Sequence of chain 1.A:
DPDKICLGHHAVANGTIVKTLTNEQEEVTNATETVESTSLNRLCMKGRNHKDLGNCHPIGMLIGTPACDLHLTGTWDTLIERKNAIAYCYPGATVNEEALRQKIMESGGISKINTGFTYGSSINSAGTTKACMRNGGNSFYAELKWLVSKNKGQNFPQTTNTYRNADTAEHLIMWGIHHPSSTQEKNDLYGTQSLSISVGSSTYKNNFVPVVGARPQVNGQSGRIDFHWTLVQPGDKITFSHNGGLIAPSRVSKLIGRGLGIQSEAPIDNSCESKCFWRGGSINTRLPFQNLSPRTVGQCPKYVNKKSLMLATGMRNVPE

Sequence of chain 1.G:
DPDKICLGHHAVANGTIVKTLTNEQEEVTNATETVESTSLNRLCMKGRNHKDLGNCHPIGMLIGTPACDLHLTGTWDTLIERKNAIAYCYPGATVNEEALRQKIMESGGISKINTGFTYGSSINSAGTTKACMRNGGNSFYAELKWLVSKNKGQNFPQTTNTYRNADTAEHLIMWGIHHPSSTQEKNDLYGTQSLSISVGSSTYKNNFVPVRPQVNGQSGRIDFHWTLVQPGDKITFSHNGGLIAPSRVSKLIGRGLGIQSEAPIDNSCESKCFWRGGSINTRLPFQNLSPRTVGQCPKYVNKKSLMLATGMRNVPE

Binding-site contacts:
Ligand atom C5 contacts residue ARG295 of chain 1.G at 4.3 Å.
Ligand atom C7 contacts residue GLU106 of chain 1.A at 4.3 Å.
Ligand atom O7 contacts residue ASN79 of chain 1.H at 3.0 Å (h-bond).
Ligand atom C4 contacts residue ASN82 of chain 1.H at 4.2 Å.
Ligand atom O7 contacts residue ASN82 of chain 1.H at 3.9 Å.
Ligand atom C2 contacts residue ASN82 of chain 1.H at 2.5 Å.
Ligand atom C7 contacts residue ARG295 of chain 1.G at 4.5 Å.
Ligand atom N2 contacts residue CA1 of chain 1.Q at 4.1 Å.
Ligand atom C8 contacts residue ASN79 of chain 1.H at 3.7 Å.
Ligand atom C7 contacts residue CA1 of chain 1.Q at 3.4 Å.
Ligand atom C5 contacts residue ASN82 of chain 1.H at 3.6 Å.
Ligand atom O5 contacts residue ASN82 of chain 1.H at 2.3 Å (h-bond).
Ligand atom N2 contacts residue ASN82 of chain 1.H at 3.0 Å (h-bond).
Ligand atom O7 contacts residue CA1 of chain 1.Q at 2.3 Å.
Ligand atom C7 contacts residue GLY78 of chain 1.H at 4.5 Å.
Ligand atom C3 contacts residue ASN82 of chain 1.H at 3.8 Å.
Ligand atom C2 contacts residue CA1 of chain 1.Q at 4.1 Å.
Ligand atom N2 contacts residue ASN79 of chain 1.H at 4.5 Å.
Ligand atom C7 contacts residue ASN79 of chain 1.H at 3.5 Å.
Ligand atom O7 contacts residue ARG295 of chain 1.G at 4.0 Å.
Ligand atom C1 contacts residue ASN82 of chain 1.H at 1.4 Å.
Ligand atom C7 contacts residue ASN82 of chain 1.H at 3.7 Å.
Ligand atom O7 contacts residue HIS75 of chain 1.H at 3.8 Å.
Ligand atom C7 contacts residue HIS75 of chain 1.H at 4.1 Å.
Ligand atom C8 contacts residue GLY78 of chain 1.H at 3.9 Å.
Ligand atom O7 contacts residue GLU106 of chain 1.A at 3.1 Å (salt-bridge).
Ligand atom C8 contacts residue CA1 of chain 1.Q at 4.4 Å.
Ligand atom C8 contacts residue HIS75 of chain 1.H at 3.5 Å.

The protein below binds the small molecule below.
Small molecule (SMILES): CC(=O)N[C@H]1[C@H](O[C@H]2[C@H](O)[C@@H](NC(C)=O)CO[C@@H]2CO)O[C@H](CO)[C@@H](O)[C@@H]1O

Sequence of chain 1.H:
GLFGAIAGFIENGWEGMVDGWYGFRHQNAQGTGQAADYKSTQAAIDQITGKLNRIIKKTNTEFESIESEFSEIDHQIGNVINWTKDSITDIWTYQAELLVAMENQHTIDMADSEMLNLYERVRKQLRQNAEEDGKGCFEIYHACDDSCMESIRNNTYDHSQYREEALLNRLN